This protein binds this small molecule.
Small molecule (SMILES): CC(=O)N[C@H]1[C@H](O[C@H]2[C@H](O)[C@@H](NC(C)=O)CO[C@@H]2CO)O[C@H](CO)[C@@H](O)[C@@H]1O

Sequence of chain 1.A:
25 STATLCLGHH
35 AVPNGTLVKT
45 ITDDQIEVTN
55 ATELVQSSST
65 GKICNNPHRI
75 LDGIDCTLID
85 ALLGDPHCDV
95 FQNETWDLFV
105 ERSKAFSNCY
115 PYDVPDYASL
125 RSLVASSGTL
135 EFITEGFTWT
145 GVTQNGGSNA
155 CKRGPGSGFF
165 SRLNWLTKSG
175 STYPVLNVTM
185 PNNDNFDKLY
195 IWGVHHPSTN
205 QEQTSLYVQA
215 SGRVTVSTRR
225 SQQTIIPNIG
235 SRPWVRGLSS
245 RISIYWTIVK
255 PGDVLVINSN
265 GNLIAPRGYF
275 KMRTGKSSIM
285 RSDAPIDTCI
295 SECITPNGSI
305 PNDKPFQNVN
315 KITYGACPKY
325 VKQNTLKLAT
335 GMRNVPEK

Binding-site contacts:
Ligand atom N2 contacts residue ASN54 of chain 1.A at 2.8 Å (h-bond).
Ligand atom O5 contacts residue ASN54 of chain 1.A at 2.4 Å (h-bond).
Ligand atom C2 contacts residue ASN54 of chain 1.A at 2.5 Å.
Ligand atom C8 contacts residue ASN54 of chain 1.A at 4.4 Å.
Ligand atom O5 contacts residue THR334 of chain 1.A at 4.5 Å.
Ligand atom C4 contacts residue ASN54 of chain 1.A at 4.3 Å.
Ligand atom C7 contacts residue ASN54 of chain 1.A at 3.5 Å.
Ligand atom C1 contacts residue ASN54 of chain 1.A at 1.4 Å.
Ligand atom C5 contacts residue ASN54 of chain 1.A at 3.7 Å.
Ligand atom O7 contacts residue ASN54 of chain 1.A at 3.9 Å.
Ligand atom C3 contacts residue ASN54 of chain 1.A at 3.8 Å.